Binding-site contacts:
Ligand atom C8 contacts residue ALA339 of chain 1.D at 3.4 Å (hydrophobic).
Ligand atom C2 contacts residue ALA278 of chain 1.D at 3.8 Å (hydrophobic).
Ligand atom C40 contacts residue LEU216 of chain 1.D at 3.9 Å (hydrophobic).
Ligand atom C25 contacts residue ILE219 of chain 1.D at 3.8 Å (hydrophobic).
Ligand atom C5 contacts residue ARG366 of chain 1.D at 3.4 Å.
Ligand atom O23 contacts residue ILE341 of chain 1.D at 2.8 Å (h-bond).
Ligand atom N01 contacts residue PRO281 of chain 1.D at 3.3 Å.
Ligand atom N01 contacts residue ARG366 of chain 1.D at 3.2 Å (salt-bridge).
Ligand atom C24 contacts residue ALA217 of chain 1.D at 3.0 Å (hydrophobic).
Ligand atom O23 contacts residue ALA343 of chain 1.D at 3.1 Å (h-bond).
Ligand atom O4' contacts residue ALA340 of chain 1.D at 3.8 Å.
Ligand atom O23 contacts residue ILE219 of chain 1.D at 3.7 Å.
Ligand atom C25 contacts residue ASP218 of chain 1.D at 3.6 Å.
Ligand atom O17 contacts residue TYR304 of chain 1.D at 3.5 Å.
Ligand atom O31 contacts residue ALA217 of chain 1.D at 3.3 Å (h-bond).
Ligand atom N39 contacts residue PHE240 of chain 1.D at 3.5 Å.
Ligand atom C40 contacts residue PHE240 of chain 1.D at 3.4 Å (hydrophobic).
Ligand atom N35 contacts residue PHE139 of chain 1.D at 3.8 Å.
Ligand atom N7 contacts residue PHE374 of chain 1.D at 3.4 Å.
Ligand atom C34 contacts residue PHE139 of chain 1.D at 3.7 Å (hydrophobic).
Ligand atom O23 contacts residue PRO342 of chain 1.D at 3.3 Å.
Ligand atom C38 contacts residue ARG242 of chain 1.D at 3.6 Å.
Ligand atom N42 contacts residue LEU216 of chain 1.D at 3.5 Å.
Ligand atom N01 contacts residue VAL280 of chain 1.D at 3.8 Å.
Ligand atom O44 contacts residue TYR304 of chain 1.D at 3.0 Å.
Ligand atom C16 contacts residue TYR304 of chain 1.D at 3.8 Å (hydrophobic).
Ligand atom N7 contacts residue ARG366 of chain 1.D at 3.3 Å (salt-bridge).
Ligand atom O20 contacts residue ILE341 of chain 1.D at 3.5 Å (h-bond).
Ligand atom N64 contacts residue ASN143 of chain 1.D at 3.9 Å.
Ligand atom C36 contacts residue LEU216 of chain 1.D at 3.6 Å (hydrophobic).
Ligand atom O20 contacts residue PRO342 of chain 1.D at 3.8 Å.
Ligand atom C6 contacts residue ARG366 of chain 1.D at 3.5 Å.
Ligand atom O4' contacts residue ILE219 of chain 1.D at 3.8 Å.
Ligand atom N64 contacts residue ARG242 of chain 1.D at 3.1 Å (salt-bridge).
Ligand atom C22 contacts residue ILE219 of chain 1.D at 3.9 Å (hydrophobic).
Ligand atom C22 contacts residue ILE341 of chain 1.D at 3.6 Å (hydrophobic).
Ligand atom N39 contacts residue ARG242 of chain 1.D at 3.9 Å.
Ligand atom P18 contacts residue TYR304 of chain 1.D at 3.6 Å.
Ligand atom O44 contacts residue SER277 of chain 1.D at 3.1 Å.
Ligand atom C25 contacts residue ALA217 of chain 1.D at 3.0 Å (hydrophobic).

This protein binds this small molecule.
Small molecule (SMILES): Nc1ncnc2c1ncn2[C@@H]1O[C@@H]2COP(=O)(O)O[C@@H]3[C@H](O)[C@@H](COP(=O)(O)O[C@H]2[C@H]1O)O[C@H]3n1cnc2c(N)ncnc21

Sequence of chain 1.D:
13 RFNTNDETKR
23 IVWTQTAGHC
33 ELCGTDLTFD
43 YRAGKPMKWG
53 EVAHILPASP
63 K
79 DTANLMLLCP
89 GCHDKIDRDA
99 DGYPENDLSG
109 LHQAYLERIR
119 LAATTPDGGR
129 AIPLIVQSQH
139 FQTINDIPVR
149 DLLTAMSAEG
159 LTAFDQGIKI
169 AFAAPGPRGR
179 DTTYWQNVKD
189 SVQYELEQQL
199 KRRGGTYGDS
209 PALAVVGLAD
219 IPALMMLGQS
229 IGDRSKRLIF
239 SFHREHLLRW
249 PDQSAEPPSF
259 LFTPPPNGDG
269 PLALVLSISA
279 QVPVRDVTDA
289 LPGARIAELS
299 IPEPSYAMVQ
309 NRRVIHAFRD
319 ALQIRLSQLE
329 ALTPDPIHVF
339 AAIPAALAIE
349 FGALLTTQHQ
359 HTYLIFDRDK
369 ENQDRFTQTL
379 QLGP